Binding-site contacts:
Ligand atom OP1 contacts residue GLN481 of chain 1.B at 3.7 Å.
Ligand atom N7 contacts residue GLN531 of chain 1.B at 4.0 Å.
Ligand atom P contacts residue GLN776 of chain 1.B at 3.6 Å.
Ligand atom OP1 contacts residue GLU529 of chain 1.B at 3.7 Å.
Ligand atom C5' contacts residue ALA477 of chain 1.B at 4.1 Å (hydrophobic).
Ligand atom OP1 contacts residue ASP485 of chain 1.A at 3.2 Å (salt-bridge).
Ligand atom O2' contacts residue ARG446 of chain 1.A at 3.6 Å (salt-bridge).
Ligand atom O3' contacts residue ASP485 of chain 1.A at 2.8 Å (salt-bridge).
Ligand atom OP1 contacts residue LYS979 of chain 1.B at 2.5 Å (salt-bridge).
Ligand atom C5' contacts residue GLN481 of chain 1.B at 3.8 Å.
Ligand atom O2' contacts residue HIS1097 of chain 1.B at 3.8 Å.
Ligand atom C2' contacts residue ARG446 of chain 1.A at 3.9 Å.
Ligand atom O5' contacts residue ASP483 of chain 1.A at 4.1 Å.
Ligand atom OP1 contacts residue ASP481 of chain 1.A at 4.1 Å.
Ligand atom C4' contacts residue HIS1097 of chain 1.B at 3.4 Å.
Ligand atom OP2 contacts residue GLN531 of chain 1.B at 3.5 Å (h-bond).
Ligand atom O2' contacts residue GLN481 of chain 1.B at 3.6 Å (h-bond).
Ligand atom OP1 contacts residue ASP483 of chain 1.A at 2.7 Å (salt-bridge).
Ligand atom C3' contacts residue ASP485 of chain 1.A at 3.9 Å.
Ligand atom O3' contacts residue LYS979 of chain 1.B at 3.2 Å (salt-bridge).
Ligand atom O5' contacts residue ASP485 of chain 1.A at 3.5 Å (salt-bridge).
Ligand atom OP1 contacts residue PRO528 of chain 1.B at 4.1 Å.
Ligand atom O3' contacts residue ARG446 of chain 1.A at 4.1 Å.
Ligand atom P contacts residue LYS979 of chain 1.B at 3.4 Å.
Ligand atom P contacts residue ASP483 of chain 1.A at 3.9 Å.
Ligand atom C4' contacts residue LYS979 of chain 1.B at 4.2 Å.
Ligand atom O2' contacts residue GLY484 of chain 1.A at 3.9 Å.
Ligand atom OP1 contacts residue ARG476 of chain 1.B at 3.9 Å.
Ligand atom O2' contacts residue ASP485 of chain 1.A at 3.4 Å (salt-bridge).
Ligand atom O3' contacts residue GLN481 of chain 1.B at 3.6 Å.
Ligand atom O5' contacts residue ASP481 of chain 1.A at 3.0 Å (salt-bridge).
Ligand atom C4' contacts residue ALA477 of chain 1.B at 4.0 Å (hydrophobic).
Ligand atom P contacts residue ASP485 of chain 1.A at 3.4 Å.
Ligand atom P contacts residue ASP481 of chain 1.A at 4.2 Å.
Ligand atom OP1 contacts residue GLN776 of chain 1.B at 3.0 Å (h-bond).
Ligand atom C3' contacts residue GLN776 of chain 1.B at 4.1 Å.
Ligand atom C5' contacts residue HIS1097 of chain 1.B at 3.2 Å.
Ligand atom OP2 contacts residue GLU529 of chain 1.B at 4.0 Å.
Ligand atom O4' contacts residue HIS1097 of chain 1.B at 3.5 Å.
Ligand atom O3' contacts residue GLN776 of chain 1.B at 3.0 Å (h-bond).

A protein and the small-molecule ligand that binds it are described below.
Small molecule (SMILES): Nc1ccn([C@@H]2O[C@H](CO[P](=O)(O)O[C@H]3[C@@H](O)[C@H](n4ccc(=O)[nH]c4=O)O[C@@H]3CO[P](=O)(O)O[C@H]3[C@@H](O)[C@H](n4cnc5c(N)ncnc54)O[C@@H]3COP(=O)=O)[C@@H](O[P](=O)(O)OC[C@H]3O[C@@H](n4cnc5c(=O)nc(N)[nH]c54)[C@H](O)[C@@H]3O[P](=O)(O)OC[C@H]3O[C@@H](n4cnc5c(N)ncnc54)[C@H](O)[C@@H]3O[P](=O)(O)OC[C@H]3O[C@@H](n4cnc5c(=O)nc(N)[nH]c54)[C@H](O)[C@@H]3O[P](=O)(O)OC[C@H]3O[C@@H](n4cnc5c(N)ncnc54)[C@H](O)[C@@H]3O[P](=O)(O)OC[C@H]3O[C@@H](n4ccc(=O)[nH]c4=O)[C@H](O)[C@@H]3OP(=O)(O)O)[C@H]2O)c(=O)n1

Sequence of chain 1.A:
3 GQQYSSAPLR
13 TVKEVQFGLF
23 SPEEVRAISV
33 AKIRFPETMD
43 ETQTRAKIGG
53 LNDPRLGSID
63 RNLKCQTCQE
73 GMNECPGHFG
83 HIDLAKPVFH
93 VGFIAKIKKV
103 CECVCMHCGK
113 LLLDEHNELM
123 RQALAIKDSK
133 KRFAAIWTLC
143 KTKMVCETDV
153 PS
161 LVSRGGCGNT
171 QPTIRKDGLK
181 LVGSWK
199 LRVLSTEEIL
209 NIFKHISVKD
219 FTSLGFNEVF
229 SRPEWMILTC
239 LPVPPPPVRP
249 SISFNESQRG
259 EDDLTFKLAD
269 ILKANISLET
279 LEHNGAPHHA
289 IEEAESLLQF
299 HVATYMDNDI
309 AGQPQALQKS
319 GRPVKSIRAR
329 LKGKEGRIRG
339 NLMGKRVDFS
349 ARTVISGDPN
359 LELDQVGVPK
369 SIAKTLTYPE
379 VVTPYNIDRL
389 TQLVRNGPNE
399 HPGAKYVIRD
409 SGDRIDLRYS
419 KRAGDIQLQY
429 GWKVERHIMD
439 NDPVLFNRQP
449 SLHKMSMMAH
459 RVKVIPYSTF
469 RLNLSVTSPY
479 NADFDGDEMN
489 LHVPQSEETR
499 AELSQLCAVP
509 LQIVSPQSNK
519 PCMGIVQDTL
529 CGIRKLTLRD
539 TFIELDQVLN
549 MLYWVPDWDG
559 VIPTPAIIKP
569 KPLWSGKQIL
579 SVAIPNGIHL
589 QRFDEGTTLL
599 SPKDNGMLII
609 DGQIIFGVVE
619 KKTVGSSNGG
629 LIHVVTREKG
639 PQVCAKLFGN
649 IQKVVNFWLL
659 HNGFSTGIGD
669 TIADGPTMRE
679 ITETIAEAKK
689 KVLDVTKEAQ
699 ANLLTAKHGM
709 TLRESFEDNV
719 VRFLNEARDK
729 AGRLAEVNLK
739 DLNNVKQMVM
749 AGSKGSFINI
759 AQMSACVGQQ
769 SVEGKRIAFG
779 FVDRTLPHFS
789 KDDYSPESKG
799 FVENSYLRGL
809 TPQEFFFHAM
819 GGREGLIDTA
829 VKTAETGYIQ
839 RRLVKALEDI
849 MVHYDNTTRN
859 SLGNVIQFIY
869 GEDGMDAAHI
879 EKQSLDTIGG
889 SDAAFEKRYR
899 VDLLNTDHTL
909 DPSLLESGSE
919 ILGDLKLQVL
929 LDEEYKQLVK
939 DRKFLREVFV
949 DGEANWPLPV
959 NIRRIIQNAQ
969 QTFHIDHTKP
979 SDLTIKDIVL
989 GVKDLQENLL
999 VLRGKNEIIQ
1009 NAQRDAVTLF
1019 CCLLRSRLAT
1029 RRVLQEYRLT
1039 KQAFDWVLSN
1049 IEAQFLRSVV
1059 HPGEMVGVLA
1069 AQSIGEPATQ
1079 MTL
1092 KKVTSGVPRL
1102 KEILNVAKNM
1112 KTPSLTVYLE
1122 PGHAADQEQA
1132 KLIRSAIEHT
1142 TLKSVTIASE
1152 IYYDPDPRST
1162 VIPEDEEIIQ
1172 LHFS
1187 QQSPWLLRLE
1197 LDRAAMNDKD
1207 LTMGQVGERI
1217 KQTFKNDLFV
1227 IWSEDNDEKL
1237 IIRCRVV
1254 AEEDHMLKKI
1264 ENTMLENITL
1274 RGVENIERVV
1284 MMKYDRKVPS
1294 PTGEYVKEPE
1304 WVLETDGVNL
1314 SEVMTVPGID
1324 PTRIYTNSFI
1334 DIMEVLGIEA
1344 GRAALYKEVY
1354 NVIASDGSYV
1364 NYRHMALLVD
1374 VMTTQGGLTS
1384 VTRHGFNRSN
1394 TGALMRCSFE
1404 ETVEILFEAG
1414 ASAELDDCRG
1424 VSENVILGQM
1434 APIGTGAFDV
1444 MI

Sequence of chain 1.B:
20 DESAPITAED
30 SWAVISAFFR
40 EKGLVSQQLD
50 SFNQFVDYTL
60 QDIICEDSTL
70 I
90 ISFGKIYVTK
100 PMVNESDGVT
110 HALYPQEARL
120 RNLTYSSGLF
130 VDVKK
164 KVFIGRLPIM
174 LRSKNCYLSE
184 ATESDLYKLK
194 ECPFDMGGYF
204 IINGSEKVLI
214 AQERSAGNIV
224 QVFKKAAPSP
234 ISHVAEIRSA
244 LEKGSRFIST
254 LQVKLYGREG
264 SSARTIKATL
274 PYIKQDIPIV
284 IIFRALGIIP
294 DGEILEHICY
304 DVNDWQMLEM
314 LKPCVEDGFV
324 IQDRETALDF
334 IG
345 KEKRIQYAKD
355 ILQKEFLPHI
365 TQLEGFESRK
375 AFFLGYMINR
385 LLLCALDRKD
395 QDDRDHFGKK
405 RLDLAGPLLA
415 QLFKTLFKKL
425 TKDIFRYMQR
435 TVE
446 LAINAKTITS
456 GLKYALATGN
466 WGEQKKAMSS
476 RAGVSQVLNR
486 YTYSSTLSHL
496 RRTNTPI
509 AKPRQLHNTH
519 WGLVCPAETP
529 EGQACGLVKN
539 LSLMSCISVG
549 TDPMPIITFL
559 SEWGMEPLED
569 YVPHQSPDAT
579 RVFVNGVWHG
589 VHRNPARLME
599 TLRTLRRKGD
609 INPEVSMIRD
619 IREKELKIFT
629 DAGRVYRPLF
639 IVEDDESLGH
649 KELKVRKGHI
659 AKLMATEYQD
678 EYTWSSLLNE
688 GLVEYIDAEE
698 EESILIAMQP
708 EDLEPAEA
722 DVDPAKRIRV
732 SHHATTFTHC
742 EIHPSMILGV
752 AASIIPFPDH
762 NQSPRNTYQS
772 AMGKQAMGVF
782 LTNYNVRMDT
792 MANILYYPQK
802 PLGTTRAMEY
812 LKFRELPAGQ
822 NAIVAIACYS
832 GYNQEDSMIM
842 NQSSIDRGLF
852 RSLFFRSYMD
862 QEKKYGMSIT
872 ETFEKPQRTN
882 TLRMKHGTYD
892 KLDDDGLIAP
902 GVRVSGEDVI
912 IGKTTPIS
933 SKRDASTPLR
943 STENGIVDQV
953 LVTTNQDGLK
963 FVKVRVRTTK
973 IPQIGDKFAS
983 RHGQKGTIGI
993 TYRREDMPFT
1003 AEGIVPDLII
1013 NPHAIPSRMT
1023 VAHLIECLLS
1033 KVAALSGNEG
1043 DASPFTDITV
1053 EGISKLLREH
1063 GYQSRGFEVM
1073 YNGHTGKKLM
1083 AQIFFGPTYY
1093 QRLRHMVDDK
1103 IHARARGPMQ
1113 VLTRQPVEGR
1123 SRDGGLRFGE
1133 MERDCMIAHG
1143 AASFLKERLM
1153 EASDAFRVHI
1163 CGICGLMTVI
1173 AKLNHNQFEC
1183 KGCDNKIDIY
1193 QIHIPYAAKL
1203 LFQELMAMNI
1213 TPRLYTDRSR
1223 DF